Binding-site contacts:
Ligand atom NBK contacts residue GLU49 of chain 1.C at 2.9 Å (salt-bridge).
Ligand atom NAP contacts residue GLU49 of chain 1.B at 3.3 Å (salt-bridge).
Ligand atom CAB contacts residue GLU49 of chain 1.D at 3.3 Å.
Ligand atom NAV contacts residue SER47 of chain 1.B at 3.3 Å (h-bond).
Ligand atom OBF contacts residue LYS13 of chain 1.D at 3.5 Å.
Ligand atom CAL contacts residue SER11 of chain 1.B at 3.6 Å.
Ligand atom CBP contacts residue GLU49 of chain 1.D at 3.6 Å.
Ligand atom NAV contacts residue VAL48 of chain 1.B at 3.1 Å.
Ligand atom CAJ contacts residue GLU49 of chain 1.B at 2.8 Å.
Ligand atom CAW contacts residue LYS13 of chain 1.C at 3.6 Å.
Ligand atom NAV contacts residue GLU49 of chain 1.B at 2.9 Å (salt-bridge).
Ligand atom CAO contacts residue GLU49 of chain 1.B at 2.9 Å.
Ligand atom OAU contacts residue LYS13 of chain 1.D at 2.6 Å (salt-bridge).
Ligand atom NBD contacts residue LYS13 of chain 1.D at 3.6 Å (salt-bridge).
Ligand atom CAK contacts residue SER11 of chain 1.B at 3.1 Å.
Ligand atom CAL contacts residue SER47 of chain 1.B at 3.2 Å.
Ligand atom CAK contacts residue LYS13 of chain 1.B at 3.3 Å.
Ligand atom CAN contacts residue GLU49 of chain 1.B at 3.6 Å.
Ligand atom CBP contacts residue SER47 of chain 1.D at 3.4 Å.
Ligand atom SBC contacts residue LYS13 of chain 1.D at 3.6 Å.
Ligand atom NBD contacts residue ALA12 of chain 1.D at 2.8 Å (h-bond).
Ligand atom CBO contacts residue SER47 of chain 1.D at 3.5 Å.
Ligand atom CAW contacts residue ALA12 of chain 1.C at 3.4 Å (hydrophobic).
Ligand atom CBA contacts residue SER47 of chain 1.C at 3.6 Å.
Ligand atom CAW contacts residue SER11 of chain 1.C at 3.5 Å.
Ligand atom CBB contacts residue GLU49 of chain 1.C at 3.4 Å.
Ligand atom CAF contacts residue LYS13 of chain 1.B at 3.7 Å.
Ligand atom CBI contacts residue GLU49 of chain 1.C at 3.3 Å.
Ligand atom CBP contacts residue VAL48 of chain 1.D at 3.4 Å (hydrophobic).
Ligand atom OAA contacts residue LYS13 of chain 1.B at 2.7 Å (salt-bridge).
Ligand atom CBO contacts residue VAL48 of chain 1.D at 3.2 Å (hydrophobic).
Ligand atom NBJ contacts residue GLU49 of chain 1.C at 2.8 Å (salt-bridge).
Ligand atom CAK contacts residue ALA12 of chain 1.B at 3.3 Å (hydrophobic).
Ligand atom CAK contacts residue VAL48 of chain 1.B at 3.5 Å (hydrophobic).
Ligand atom NBD contacts residue SER11 of chain 1.D at 3.0 Å.
Ligand atom CBL contacts residue GLU49 of chain 1.C at 3.0 Å.
Ligand atom CAL contacts residue VAL48 of chain 1.B at 3.1 Å (hydrophobic).
Ligand atom NAV contacts residue ALA12 of chain 1.C at 3.3 Å (h-bond).
Ligand atom CAI contacts residue GLU49 of chain 1.B at 3.5 Å.
Ligand atom CBQ contacts residue GLU49 of chain 1.C at 3.0 Å.

Sequence of chain 1.C:
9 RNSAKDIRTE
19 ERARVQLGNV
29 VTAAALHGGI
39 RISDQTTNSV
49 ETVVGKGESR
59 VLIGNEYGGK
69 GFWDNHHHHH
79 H

Sequence of chain 1.B:
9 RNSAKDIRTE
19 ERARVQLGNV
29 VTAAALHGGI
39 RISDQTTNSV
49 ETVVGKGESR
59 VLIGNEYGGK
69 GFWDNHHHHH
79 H

Sequence of chain 1.D:
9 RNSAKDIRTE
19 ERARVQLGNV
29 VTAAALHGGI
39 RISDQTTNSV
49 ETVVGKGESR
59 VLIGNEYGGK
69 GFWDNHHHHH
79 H

A small-molecule ligand and the protein it binds are described below.
Small molecule (SMILES): Nc1c(/N=N/c2ccc(-c3ccc(/N=N/c4cc(S(=O)(=O)[O-]->[Na+])c5ccccc5c4N)cc3)cc2)cc(S(=O)(=O)[O-]->[Na+])c2ccccc12